This small molecule binds to this protein.
Small molecule (SMILES): C[C@]12CC[C@H]3[C@@H](CCC4=CC(=O)CC[C@@]43C)[C@@H]1CC[C@@H]2O

Sequence of chain 1.A:
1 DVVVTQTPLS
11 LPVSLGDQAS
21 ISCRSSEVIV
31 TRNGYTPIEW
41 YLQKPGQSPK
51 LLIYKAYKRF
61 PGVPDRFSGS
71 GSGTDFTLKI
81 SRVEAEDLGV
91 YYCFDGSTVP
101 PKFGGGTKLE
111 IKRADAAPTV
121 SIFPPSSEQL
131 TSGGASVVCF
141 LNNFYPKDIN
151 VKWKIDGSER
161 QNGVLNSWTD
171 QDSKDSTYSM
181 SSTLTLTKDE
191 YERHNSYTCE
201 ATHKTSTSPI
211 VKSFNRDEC

Sequence of chain 1.B:
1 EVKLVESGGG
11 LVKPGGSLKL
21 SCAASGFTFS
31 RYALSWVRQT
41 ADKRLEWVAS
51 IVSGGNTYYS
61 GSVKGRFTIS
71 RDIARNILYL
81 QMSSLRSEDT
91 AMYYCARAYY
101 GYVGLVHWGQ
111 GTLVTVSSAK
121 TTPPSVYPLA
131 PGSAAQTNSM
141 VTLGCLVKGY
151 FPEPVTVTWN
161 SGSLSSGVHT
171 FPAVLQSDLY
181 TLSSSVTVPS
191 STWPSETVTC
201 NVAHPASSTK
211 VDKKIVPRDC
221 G

Binding-site contacts:
Ligand atom C18 contacts residue LEU105 of chain 1.B at 3.9 Å (hydrophobic).
Ligand atom C18 contacts residue SER50 of chain 1.B at 3.7 Å.
Ligand atom C17 contacts residue GLY104 of chain 1.B at 3.5 Å.
Ligand atom C4 contacts residue TYR102 of chain 1.B at 3.8 Å (hydrophobic).
Ligand atom C5 contacts residue VAL99 of chain 1.A at 4.0 Å (hydrophobic).
Ligand atom C18 contacts residue SER35 of chain 1.B at 3.2 Å.
Ligand atom O17 contacts residue GLY104 of chain 1.B at 2.9 Å (h-bond).
Ligand atom C15 contacts residue PHE94 of chain 1.A at 3.5 Å (hydrophobic).
Ligand atom C6 contacts residue PRO101 of chain 1.A at 3.8 Å (hydrophobic).
Ligand atom C9 contacts residue TYR102 of chain 1.B at 3.8 Å (hydrophobic).
Ligand atom C12 contacts residue SER35 of chain 1.B at 3.9 Å.
Ligand atom O17 contacts residue LEU105 of chain 1.B at 3.1 Å.
Ligand atom C8 contacts residue PRO101 of chain 1.A at 4.0 Å (hydrophobic).
Ligand atom C16 contacts residue LEU105 of chain 1.B at 4.0 Å (hydrophobic).
Ligand atom C18 contacts residue TRP47 of chain 1.B at 3.9 Å (hydrophobic).
Ligand atom C6 contacts residue GLY96 of chain 1.A at 3.6 Å.
Ligand atom C16 contacts residue GLY104 of chain 1.B at 3.5 Å.
Ligand atom C7 contacts residue TYR102 of chain 1.B at 3.9 Å (hydrophobic).
Ligand atom O3 contacts residue TYR58 of chain 1.B at 4.0 Å.
Ligand atom C17 contacts residue ALA98 of chain 1.B at 4.0 Å (hydrophobic).
Ligand atom C12 contacts residue ALA33 of chain 1.B at 4.0 Å (hydrophobic).
Ligand atom C16 contacts residue TYR102 of chain 1.B at 3.6 Å (hydrophobic).
Ligand atom O17 contacts residue ALA98 of chain 1.B at 3.4 Å.
Ligand atom C15 contacts residue TYR102 of chain 1.B at 3.4 Å (hydrophobic).
Ligand atom C2 contacts residue TYR58 of chain 1.B at 3.5 Å (hydrophobic).
Ligand atom C16 contacts residue PHE94 of chain 1.A at 4.0 Å (hydrophobic).
Ligand atom C7 contacts residue GLY96 of chain 1.A at 3.9 Å.
Ligand atom C3 contacts residue TYR102 of chain 1.B at 3.6 Å (hydrophobic).
Ligand atom C7 contacts residue ARG32 of chain 1.A at 3.8 Å.
Ligand atom O3 contacts residue VAL99 of chain 1.A at 3.6 Å.
Ligand atom C2 contacts residue TYR102 of chain 1.B at 3.7 Å (hydrophobic).
Ligand atom C6 contacts residue ARG32 of chain 1.A at 3.3 Å.
Ligand atom C3 contacts residue VAL99 of chain 1.A at 3.4 Å (hydrophobic).
Ligand atom C19 contacts residue TRP47 of chain 1.B at 3.9 Å (hydrophobic).
Ligand atom C19 contacts residue VAL99 of chain 1.A at 4.0 Å (hydrophobic).
Ligand atom C11 contacts residue SER50 of chain 1.B at 3.6 Å.
Ligand atom C14 contacts residue TYR102 of chain 1.B at 3.3 Å (hydrophobic).
Ligand atom C1 contacts residue TYR102 of chain 1.B at 3.4 Å (hydrophobic).
Ligand atom C5 contacts residue TYR102 of chain 1.B at 3.8 Å (hydrophobic).
Ligand atom C4 contacts residue VAL99 of chain 1.A at 3.5 Å (hydrophobic).